Binding-site contacts:
Ligand atom C4 contacts residue ASN231 of chain 1.B at 4.3 Å.
Ligand atom O7 contacts residue ASN231 of chain 1.B at 3.3 Å.
Ligand atom O6 contacts residue ASN231 of chain 1.B at 4.2 Å.
Ligand atom N2 contacts residue ASN231 of chain 1.B at 3.1 Å (h-bond).
Ligand atom O5 contacts residue ASN231 of chain 1.B at 2.4 Å (h-bond).
Ligand atom C3 contacts residue ASN231 of chain 1.B at 3.9 Å.
Ligand atom C5 contacts residue ASN231 of chain 1.B at 3.6 Å.
Ligand atom C2 contacts residue ASN231 of chain 1.B at 2.7 Å.
Ligand atom C1 contacts residue ASN231 of chain 1.B at 1.4 Å.
Ligand atom C7 contacts residue ASN231 of chain 1.B at 3.4 Å.

Sequence of chain 1.B:
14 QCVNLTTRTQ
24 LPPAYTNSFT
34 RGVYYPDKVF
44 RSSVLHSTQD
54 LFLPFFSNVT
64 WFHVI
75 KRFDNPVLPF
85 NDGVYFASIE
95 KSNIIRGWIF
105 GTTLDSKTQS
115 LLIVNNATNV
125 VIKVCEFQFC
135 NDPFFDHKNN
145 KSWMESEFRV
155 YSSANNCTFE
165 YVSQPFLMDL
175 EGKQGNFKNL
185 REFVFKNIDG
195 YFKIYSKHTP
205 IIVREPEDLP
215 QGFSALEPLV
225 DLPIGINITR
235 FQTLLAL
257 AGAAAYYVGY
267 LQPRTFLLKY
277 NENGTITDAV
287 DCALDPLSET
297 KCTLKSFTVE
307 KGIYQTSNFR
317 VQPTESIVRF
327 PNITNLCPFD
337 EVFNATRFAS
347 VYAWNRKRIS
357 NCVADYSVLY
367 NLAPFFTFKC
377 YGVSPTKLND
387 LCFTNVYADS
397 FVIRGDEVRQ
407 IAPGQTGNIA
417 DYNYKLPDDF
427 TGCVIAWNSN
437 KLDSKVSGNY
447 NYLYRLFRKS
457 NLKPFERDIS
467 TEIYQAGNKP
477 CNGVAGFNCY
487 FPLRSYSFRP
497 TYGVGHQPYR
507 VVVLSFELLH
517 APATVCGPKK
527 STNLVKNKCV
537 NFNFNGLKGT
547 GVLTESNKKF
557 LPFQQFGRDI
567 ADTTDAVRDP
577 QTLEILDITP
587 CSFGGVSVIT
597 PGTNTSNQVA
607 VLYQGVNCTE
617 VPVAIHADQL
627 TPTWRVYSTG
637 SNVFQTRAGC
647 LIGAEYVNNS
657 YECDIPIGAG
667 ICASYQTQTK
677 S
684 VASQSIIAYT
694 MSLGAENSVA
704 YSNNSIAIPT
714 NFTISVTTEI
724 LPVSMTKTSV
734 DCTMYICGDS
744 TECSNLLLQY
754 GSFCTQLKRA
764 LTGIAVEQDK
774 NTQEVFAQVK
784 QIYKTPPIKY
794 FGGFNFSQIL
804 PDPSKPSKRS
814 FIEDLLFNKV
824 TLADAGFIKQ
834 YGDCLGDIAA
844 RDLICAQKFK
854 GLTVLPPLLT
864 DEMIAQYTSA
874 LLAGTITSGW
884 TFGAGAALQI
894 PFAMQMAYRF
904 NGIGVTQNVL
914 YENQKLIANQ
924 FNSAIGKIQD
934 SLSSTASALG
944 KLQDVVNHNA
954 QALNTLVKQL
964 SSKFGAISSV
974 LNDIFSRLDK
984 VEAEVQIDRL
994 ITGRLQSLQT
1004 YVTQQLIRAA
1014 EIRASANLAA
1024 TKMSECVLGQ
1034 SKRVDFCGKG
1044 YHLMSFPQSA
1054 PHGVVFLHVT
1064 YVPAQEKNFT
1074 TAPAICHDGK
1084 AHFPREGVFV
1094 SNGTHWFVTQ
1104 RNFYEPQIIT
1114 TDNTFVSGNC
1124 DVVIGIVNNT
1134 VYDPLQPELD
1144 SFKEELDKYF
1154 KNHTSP

A protein and the small-molecule ligand that binds it are described below.
Small molecule (SMILES): CC(=O)N[C@@H]1[C@@H](O)[C@H](O)[C@@H](CO)O[C@H]1O